Binding-site contacts:
Ligand atom C14 contacts residue ILE113 of chain 1.B at 4.1 Å (hydrophobic).
Ligand atom C12 contacts residue PHE77 of chain 1.B at 4.5 Å (hydrophobic).
Ligand atom C13 contacts residue PHE56 of chain 1.B at 4.4 Å (hydrophobic).
Ligand atom C9 contacts residue PHE49 of chain 1.B at 4.0 Å (hydrophobic).
Ligand atom C14 contacts residue LEU109 of chain 1.B at 3.8 Å (hydrophobic).
Ligand atom C7 contacts residue TRP42 of chain 1.B at 4.1 Å (hydrophobic).
Ligand atom C9 contacts residue TRP35 of chain 1.B at 4.5 Å (hydrophobic).
Ligand atom C13 contacts residue TRP35 of chain 1.B at 3.8 Å (hydrophobic).
Ligand atom C12 contacts residue TRP35 of chain 1.B at 4.2 Å (hydrophobic).
Ligand atom C8 contacts residue PHE49 of chain 1.B at 4.4 Å (hydrophobic).
Ligand atom C12 contacts residue LEU109 of chain 1.B at 4.4 Å (hydrophobic).
Ligand atom C13 contacts residue PHE77 of chain 1.B at 4.4 Å (hydrophobic).
Ligand atom C11 contacts residue PHE77 of chain 1.B at 3.7 Å (hydrophobic).
Ligand atom C11 contacts residue TRP35 of chain 1.B at 4.3 Å (hydrophobic).
Ligand atom C13 contacts residue MET53 of chain 1.B at 4.4 Å (hydrophobic).
Ligand atom C14 contacts residue TRP35 of chain 1.B at 4.1 Å (hydrophobic).
Ligand atom C14 contacts residue PHE56 of chain 1.B at 4.5 Å (hydrophobic).
Ligand atom C9 contacts residue PHE77 of chain 1.B at 4.4 Å (hydrophobic).
Ligand atom C10 contacts residue PHE77 of chain 1.B at 4.4 Å (hydrophobic).

Sequence of chain 1.B:
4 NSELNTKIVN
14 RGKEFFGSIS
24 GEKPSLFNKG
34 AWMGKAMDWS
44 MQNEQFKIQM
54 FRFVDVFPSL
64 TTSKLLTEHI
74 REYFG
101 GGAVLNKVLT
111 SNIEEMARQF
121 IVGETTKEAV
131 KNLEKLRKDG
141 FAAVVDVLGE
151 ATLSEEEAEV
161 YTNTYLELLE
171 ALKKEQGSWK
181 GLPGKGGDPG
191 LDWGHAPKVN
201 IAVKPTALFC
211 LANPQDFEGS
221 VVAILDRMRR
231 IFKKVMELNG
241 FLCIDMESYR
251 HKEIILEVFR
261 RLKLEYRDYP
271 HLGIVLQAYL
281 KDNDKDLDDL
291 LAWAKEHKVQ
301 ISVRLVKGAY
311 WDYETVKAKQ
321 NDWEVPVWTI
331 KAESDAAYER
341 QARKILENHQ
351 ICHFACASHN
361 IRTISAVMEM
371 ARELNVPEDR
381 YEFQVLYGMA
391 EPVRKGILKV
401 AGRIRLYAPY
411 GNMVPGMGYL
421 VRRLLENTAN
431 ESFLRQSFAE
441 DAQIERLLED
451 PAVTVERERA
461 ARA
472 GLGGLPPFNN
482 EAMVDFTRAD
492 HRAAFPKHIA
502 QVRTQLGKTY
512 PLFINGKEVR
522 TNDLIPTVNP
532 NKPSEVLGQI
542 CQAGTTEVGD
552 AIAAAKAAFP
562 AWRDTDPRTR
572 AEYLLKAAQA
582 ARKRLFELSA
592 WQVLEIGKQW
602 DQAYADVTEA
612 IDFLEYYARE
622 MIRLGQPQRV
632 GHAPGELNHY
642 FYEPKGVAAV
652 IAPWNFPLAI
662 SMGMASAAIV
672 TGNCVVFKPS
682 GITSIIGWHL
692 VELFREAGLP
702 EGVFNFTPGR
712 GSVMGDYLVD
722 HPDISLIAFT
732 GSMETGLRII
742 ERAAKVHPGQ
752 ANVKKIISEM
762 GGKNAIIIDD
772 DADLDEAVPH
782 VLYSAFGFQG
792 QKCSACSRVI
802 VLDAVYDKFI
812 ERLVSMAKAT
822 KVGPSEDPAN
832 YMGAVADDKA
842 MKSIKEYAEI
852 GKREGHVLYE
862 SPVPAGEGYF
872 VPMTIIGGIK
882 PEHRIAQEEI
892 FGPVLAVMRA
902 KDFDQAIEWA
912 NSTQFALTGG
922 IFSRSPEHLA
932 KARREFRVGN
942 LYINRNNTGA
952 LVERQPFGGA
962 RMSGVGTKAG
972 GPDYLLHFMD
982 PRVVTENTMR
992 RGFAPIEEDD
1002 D

A protein and the small-molecule ligand that binds it are described below.
Small molecule (SMILES): CCCCCCCCCCCC[N+](C)(C)CCCS(=O)(=O)O